The protein below binds the small molecule below.
Small molecule (SMILES): O=c1[nH]cnc2c1ncn2[C@@H]1O[C@H](COP(=O)(O)O)[C@@H](O)[C@H]1O

Sequence of chain 1.F:
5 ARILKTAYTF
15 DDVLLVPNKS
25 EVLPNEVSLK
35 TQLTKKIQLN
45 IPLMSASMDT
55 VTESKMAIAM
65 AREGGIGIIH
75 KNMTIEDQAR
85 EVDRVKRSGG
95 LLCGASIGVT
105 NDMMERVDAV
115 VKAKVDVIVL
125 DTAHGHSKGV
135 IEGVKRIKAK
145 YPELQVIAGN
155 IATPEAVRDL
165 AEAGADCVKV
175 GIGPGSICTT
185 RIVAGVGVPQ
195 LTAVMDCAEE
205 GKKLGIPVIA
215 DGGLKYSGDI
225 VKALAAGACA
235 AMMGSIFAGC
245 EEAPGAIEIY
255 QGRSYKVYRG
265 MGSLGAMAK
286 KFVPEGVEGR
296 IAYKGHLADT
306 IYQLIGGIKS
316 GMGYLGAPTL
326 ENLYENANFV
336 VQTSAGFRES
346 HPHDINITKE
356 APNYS

Binding-site contacts:
Ligand atom O6 contacts residue SER267 of chain 1.F at 3.7 Å.
Ligand atom O5' contacts residue GLY216 of chain 1.F at 3.7 Å.
Ligand atom N3 contacts residue 2YA1 of chain 1.W at 3.6 Å.
Ligand atom P contacts residue SER180 of chain 1.F at 3.5 Å.
Ligand atom O2P contacts residue SER180 of chain 1.F at 2.7 Å (h-bond).
Ligand atom N1 contacts residue GLU290 of chain 1.F at 2.9 Å (salt-bridge).
Ligand atom C5' contacts residue TYR262 of chain 1.F at 3.6 Å (hydrophobic).
Ligand atom O2P contacts residue SER239 of chain 1.F at 2.9 Å (h-bond).
Ligand atom P contacts residue TYR262 of chain 1.F at 3.7 Å.
Ligand atom O1P contacts residue GLY238 of chain 1.F at 3.0 Å (h-bond).
Ligand atom O3P contacts residue GLY179 of chain 1.F at 3.5 Å.
Ligand atom O3P contacts residue SER180 of chain 1.F at 2.9 Å (h-bond).
Ligand atom O1P contacts residue SER239 of chain 1.F at 3.5 Å (h-bond).
Ligand atom O3' contacts residue ASP215 of chain 1.F at 2.6 Å (salt-bridge).
Ligand atom O3P contacts residue GLY217 of chain 1.F at 2.9 Å (h-bond).
Ligand atom N7 contacts residue MET52 of chain 1.F at 3.6 Å.
Ligand atom C3' contacts residue ASP215 of chain 1.F at 3.5 Å.
Ligand atom C4' contacts residue ASP215 of chain 1.F at 3.5 Å.
Ligand atom O6 contacts residue GLY266 of chain 1.F at 2.5 Å (h-bond).
Ligand atom C2' contacts residue ASP215 of chain 1.F at 3.5 Å.
Ligand atom C8 contacts residue MET52 of chain 1.F at 3.4 Å (hydrophobic).
Ligand atom C5 contacts residue MET265 of chain 1.F at 3.6 Å (hydrophobic).
Ligand atom O6 contacts residue MET265 of chain 1.F at 3.0 Å (h-bond).
Ligand atom N7 contacts residue MET265 of chain 1.F at 3.0 Å (h-bond).
Ligand atom N7 contacts residue ILE181 of chain 1.F at 3.6 Å.
Ligand atom O2' contacts residue ASP215 of chain 1.F at 2.3 Å (salt-bridge).
Ligand atom O3' contacts residue MET236 of chain 1.F at 3.7 Å.
Ligand atom C2 contacts residue CYS182 of chain 1.F at 3.4 Å (hydrophobic).
Ligand atom O5' contacts residue GLY179 of chain 1.F at 3.5 Å.
Ligand atom O6 contacts residue GLY264 of chain 1.F at 3.2 Å.
Ligand atom C6 contacts residue GLY266 of chain 1.F at 3.7 Å.
Ligand atom C5 contacts residue ILE181 of chain 1.F at 3.6 Å (hydrophobic).
Ligand atom C2 contacts residue GLU290 of chain 1.F at 3.6 Å.
Ligand atom O2P contacts residue TYR262 of chain 1.F at 2.5 Å (h-bond).
Ligand atom N7 contacts residue GLY264 of chain 1.F at 3.5 Å.
Ligand atom O2P contacts residue GLY238 of chain 1.F at 3.7 Å.
Ligand atom O3' contacts residue ALA50 of chain 1.F at 3.2 Å.
Ligand atom C2 contacts residue 2YA1 of chain 1.W at 3.4 Å.
Ligand atom N1 contacts residue 2YA1 of chain 1.W at 3.6 Å.
Ligand atom O6 contacts residue GLY291 of chain 1.F at 3.7 Å.